The small molecule below binds the protein below.
Small molecule (SMILES): CC(=O)N[C@@H]1[C@@H](O)[C@H](O)[C@@H](CO)O[C@H]1O

Sequence of chain 1.B:
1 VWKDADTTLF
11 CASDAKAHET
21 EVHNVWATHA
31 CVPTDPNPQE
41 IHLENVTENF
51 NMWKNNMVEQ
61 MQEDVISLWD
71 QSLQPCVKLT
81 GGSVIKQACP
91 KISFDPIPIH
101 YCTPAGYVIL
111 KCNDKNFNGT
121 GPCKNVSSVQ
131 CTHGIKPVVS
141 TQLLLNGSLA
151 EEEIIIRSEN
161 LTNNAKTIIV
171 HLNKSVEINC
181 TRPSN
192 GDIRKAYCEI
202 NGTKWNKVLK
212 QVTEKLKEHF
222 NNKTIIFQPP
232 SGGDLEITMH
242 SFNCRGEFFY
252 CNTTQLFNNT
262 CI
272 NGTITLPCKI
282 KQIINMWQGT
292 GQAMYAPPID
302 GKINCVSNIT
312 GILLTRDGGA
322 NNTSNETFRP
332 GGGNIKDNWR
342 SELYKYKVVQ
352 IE

Binding-site contacts:
Ligand atom O6 contacts residue ASP95 of chain 1.B at 4.3 Å.
Ligand atom C8 contacts residue LEU145 of chain 1.B at 3.8 Å (hydrophobic).
Ligand atom C8 contacts residue VAL138 of chain 1.B at 4.1 Å (hydrophobic).
Ligand atom C5 contacts residue VAL307 of chain 1.B at 3.5 Å (hydrophobic).
Ligand atom C4 contacts residue ARG246 of chain 1.B at 4.0 Å.
Ligand atom N2 contacts residue ASN146 of chain 1.B at 2.8 Å (h-bond).
Ligand atom C3 contacts residue VAL307 of chain 1.B at 3.4 Å (hydrophobic).
Ligand atom O4 contacts residue VAL307 of chain 1.B at 3.9 Å.
Ligand atom O3 contacts residue CYS306 of chain 1.B at 3.2 Å (h-bond).
Ligand atom C7 contacts residue SER308 of chain 1.B at 3.6 Å.
Ligand atom C8 contacts residue SER308 of chain 1.B at 3.7 Å.
Ligand atom O5 contacts residue NAG1 of chain 1.W at 3.7 Å.
Ligand atom N2 contacts residue SER308 of chain 1.B at 2.6 Å (h-bond).
Ligand atom O7 contacts residue PRO96 of chain 1.B at 4.2 Å.
Ligand atom C8 contacts residue ASN244 of chain 1.B at 4.0 Å.
Ligand atom C2 contacts residue ASN146 of chain 1.B at 2.4 Å.
Ligand atom O5 contacts residue VAL307 of chain 1.B at 4.0 Å.
Ligand atom C3 contacts residue SER308 of chain 1.B at 3.9 Å.
Ligand atom O7 contacts residue ASN146 of chain 1.B at 3.8 Å.
Ligand atom O3 contacts residue ASP95 of chain 1.B at 4.3 Å.
Ligand atom C1 contacts residue ASN146 of chain 1.B at 1.4 Å.
Ligand atom C4 contacts residue ASN146 of chain 1.B at 4.2 Å.
Ligand atom C3 contacts residue ARG246 of chain 1.B at 4.1 Å.
Ligand atom O5 contacts residue ASN146 of chain 1.B at 2.4 Å (h-bond).
Ligand atom C1 contacts residue SER308 of chain 1.B at 3.6 Å.
Ligand atom O6 contacts residue LYS136 of chain 1.B at 3.9 Å.
Ligand atom C1 contacts residue VAL307 of chain 1.B at 3.7 Å (hydrophobic).
Ligand atom O4 contacts residue ARG246 of chain 1.B at 3.1 Å (salt-bridge).
Ligand atom C6 contacts residue NAG1 of chain 1.W at 3.8 Å.
Ligand atom C5 contacts residue NAG1 of chain 1.W at 4.2 Å.
Ligand atom O7 contacts residue ASN244 of chain 1.B at 4.2 Å.
Ligand atom C8 contacts residue PHE243 of chain 1.B at 4.3 Å (hydrophobic).
Ligand atom C4 contacts residue ASP95 of chain 1.B at 4.3 Å.
Ligand atom C2 contacts residue VAL307 of chain 1.B at 4.0 Å (hydrophobic).
Ligand atom O3 contacts residue ARG246 of chain 1.B at 3.4 Å (salt-bridge).
Ligand atom C7 contacts residue ASN146 of chain 1.B at 3.5 Å.
Ligand atom C3 contacts residue ASN146 of chain 1.B at 3.7 Å.
Ligand atom C2 contacts residue SER308 of chain 1.B at 3.5 Å.
Ligand atom C5 contacts residue ASN146 of chain 1.B at 3.6 Å.
Ligand atom C4 contacts residue VAL307 of chain 1.B at 3.8 Å (hydrophobic).